The small molecule below binds the protein below.
Small molecule (SMILES): CC(=O)N[C@@H]1[C@@H](O)[C@H](O)[C@@H](CO)O[C@H]1O

Binding-site contacts:
Ligand atom C8 contacts residue ASN264 of chain 1.B at 4.0 Å.
Ligand atom O5 contacts residue ASN264 of chain 1.B at 2.5 Å (h-bond).
Ligand atom C1 contacts residue ASN264 of chain 1.B at 1.5 Å.
Ligand atom N2 contacts residue ASN264 of chain 1.B at 2.8 Å (h-bond).
Ligand atom C2 contacts residue ASN264 of chain 1.B at 2.4 Å.
Ligand atom C5 contacts residue THR266 of chain 1.B at 4.2 Å.
Ligand atom C5 contacts residue ASN264 of chain 1.B at 3.8 Å.
Ligand atom C1 contacts residue THR266 of chain 1.B at 4.0 Å.
Ligand atom C4 contacts residue ASN264 of chain 1.B at 4.3 Å.
Ligand atom C3 contacts residue ASN264 of chain 1.B at 3.8 Å.
Ligand atom O7 contacts residue ASN264 of chain 1.B at 3.1 Å (h-bond).
Ligand atom C7 contacts residue ASN264 of chain 1.B at 3.2 Å.

Sequence of chain 1.B:
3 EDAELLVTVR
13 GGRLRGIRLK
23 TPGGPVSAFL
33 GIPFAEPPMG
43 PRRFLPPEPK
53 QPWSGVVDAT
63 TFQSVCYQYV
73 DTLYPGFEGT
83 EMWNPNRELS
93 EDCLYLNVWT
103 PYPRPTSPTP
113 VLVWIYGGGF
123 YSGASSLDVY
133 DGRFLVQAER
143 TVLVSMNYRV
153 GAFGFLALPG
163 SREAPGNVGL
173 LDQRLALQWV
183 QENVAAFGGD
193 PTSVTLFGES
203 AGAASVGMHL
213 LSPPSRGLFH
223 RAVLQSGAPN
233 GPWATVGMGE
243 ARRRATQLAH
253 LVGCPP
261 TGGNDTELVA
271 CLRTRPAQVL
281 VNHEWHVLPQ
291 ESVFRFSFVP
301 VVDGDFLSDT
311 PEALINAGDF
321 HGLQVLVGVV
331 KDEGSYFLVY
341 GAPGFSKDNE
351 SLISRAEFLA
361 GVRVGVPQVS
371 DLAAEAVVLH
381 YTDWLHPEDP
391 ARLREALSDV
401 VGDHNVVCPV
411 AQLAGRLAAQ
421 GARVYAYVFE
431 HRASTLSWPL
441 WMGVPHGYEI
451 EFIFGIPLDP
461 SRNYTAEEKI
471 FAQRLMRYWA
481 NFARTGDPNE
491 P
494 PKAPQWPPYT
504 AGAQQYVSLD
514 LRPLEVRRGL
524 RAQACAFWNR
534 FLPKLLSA